The protein below binds the small molecule below.
Small molecule (SMILES): CC(=O)N[C@@H]1[C@@H](O)[C@H](O)[C@@H](CO)O[C@H]1O

Binding-site contacts:
Ligand atom C2 contacts residue ASN80 of chain 1.A at 3.0 Å.
Ligand atom O6 contacts residue TYR47 of chain 1.A at 2.9 Å (h-bond).
Ligand atom C7 contacts residue ASN80 of chain 1.A at 3.6 Å.
Ligand atom C1 contacts residue ASN80 of chain 1.A at 3.0 Å.
Ligand atom O7 contacts residue ASN80 of chain 1.A at 4.1 Å.
Ligand atom C8 contacts residue ASN80 of chain 1.A at 4.1 Å.
Ligand atom C7 contacts residue ASN49 of chain 1.A at 4.3 Å.
Ligand atom C8 contacts residue PRO650 of chain 1.A at 3.8 Å (hydrophobic).
Ligand atom C5 contacts residue TYR47 of chain 1.A at 4.5 Å (hydrophobic).
Ligand atom O5 contacts residue ASN80 of chain 1.A at 3.7 Å.
Ligand atom C3 contacts residue ASN80 of chain 1.A at 4.4 Å.
Ligand atom C8 contacts residue ASN49 of chain 1.A at 4.2 Å.
Ligand atom N2 contacts residue PRO650 of chain 1.A at 4.5 Å.
Ligand atom O5 contacts residue TYR47 of chain 1.A at 3.4 Å.
Ligand atom C7 contacts residue PRO650 of chain 1.A at 4.5 Å (hydrophobic).
Ligand atom O7 contacts residue ASN49 of chain 1.A at 4.0 Å.
Ligand atom C1 contacts residue TYR47 of chain 1.A at 4.2 Å (hydrophobic).
Ligand atom C6 contacts residue TYR47 of chain 1.A at 4.0 Å (hydrophobic).
Ligand atom C8 contacts residue PHE78 of chain 1.A at 3.7 Å (hydrophobic).
Ligand atom N2 contacts residue ASN80 of chain 1.A at 3.1 Å (h-bond).

Sequence of chain 1.A:
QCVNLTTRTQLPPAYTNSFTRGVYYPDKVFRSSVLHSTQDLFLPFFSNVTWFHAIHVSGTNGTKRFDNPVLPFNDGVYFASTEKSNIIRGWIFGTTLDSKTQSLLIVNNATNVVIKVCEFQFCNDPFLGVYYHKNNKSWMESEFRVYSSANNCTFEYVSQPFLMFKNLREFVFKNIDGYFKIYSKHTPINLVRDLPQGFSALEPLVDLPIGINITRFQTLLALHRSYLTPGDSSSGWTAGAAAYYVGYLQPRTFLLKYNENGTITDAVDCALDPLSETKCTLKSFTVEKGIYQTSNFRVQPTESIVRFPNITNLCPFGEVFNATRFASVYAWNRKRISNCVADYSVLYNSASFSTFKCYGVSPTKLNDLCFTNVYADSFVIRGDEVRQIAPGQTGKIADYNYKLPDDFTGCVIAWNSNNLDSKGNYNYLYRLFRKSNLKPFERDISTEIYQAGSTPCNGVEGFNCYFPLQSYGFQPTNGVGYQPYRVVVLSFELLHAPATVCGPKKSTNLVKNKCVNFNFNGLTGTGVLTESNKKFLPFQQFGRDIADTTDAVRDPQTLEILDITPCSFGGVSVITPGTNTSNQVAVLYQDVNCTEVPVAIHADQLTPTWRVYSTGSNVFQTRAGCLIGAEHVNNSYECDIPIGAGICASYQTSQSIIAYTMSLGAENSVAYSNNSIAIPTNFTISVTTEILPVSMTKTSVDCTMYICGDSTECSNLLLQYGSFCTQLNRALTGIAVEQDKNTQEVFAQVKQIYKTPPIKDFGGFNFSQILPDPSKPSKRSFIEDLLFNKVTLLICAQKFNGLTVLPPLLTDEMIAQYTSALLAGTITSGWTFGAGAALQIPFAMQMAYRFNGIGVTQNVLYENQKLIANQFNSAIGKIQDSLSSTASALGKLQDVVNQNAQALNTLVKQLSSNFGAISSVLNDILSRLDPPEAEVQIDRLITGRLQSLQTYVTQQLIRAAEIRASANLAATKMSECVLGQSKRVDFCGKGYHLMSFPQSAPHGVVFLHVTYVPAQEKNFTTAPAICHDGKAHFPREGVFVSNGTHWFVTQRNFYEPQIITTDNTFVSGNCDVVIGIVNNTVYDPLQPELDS